Binding-site contacts:
Ligand atom C1 contacts residue TRP374 of chain 12.A at 3.6 Å (hydrophobic).
Ligand atom C12 contacts residue C151 of chain 12.D at 3.4 Å.
Ligand atom C11 contacts residue C151 of chain 12.D at 3.5 Å.
Ligand atom C6 contacts residue C151 of chain 12.D at 4.2 Å.
Ligand atom O1S contacts residue TRP374 of chain 12.A at 4.3 Å.
Ligand atom C7 contacts residue C151 of chain 12.D at 3.4 Å.
Ligand atom O2S contacts residue GLY222 of chain 12.A at 3.3 Å (h-bond).
Ligand atom C5 contacts residue C151 of chain 12.D at 4.0 Å.
Ligand atom O1S contacts residue GLY222 of chain 12.A at 2.3 Å (h-bond).
Ligand atom C10 contacts residue C151 of chain 12.D at 3.4 Å.
Ligand atom C2 contacts residue TRP374 of chain 12.A at 4.1 Å (hydrophobic).
Ligand atom C16 contacts residue ASP229 of chain 12.A at 4.3 Å.
Ligand atom C9 contacts residue C151 of chain 12.D at 3.4 Å.
Ligand atom S1 contacts residue TRP374 of chain 12.A at 4.0 Å.
Ligand atom O1S contacts residue PHE223 of chain 12.A at 4.5 Å.
Ligand atom S1 contacts residue LYS215 of chain 12.A at 4.1 Å.
Ligand atom O3S contacts residue PHE223 of chain 12.A at 3.9 Å.
Ligand atom O1S contacts residue LYS215 of chain 12.A at 2.7 Å (salt-bridge).
Ligand atom O3S contacts residue GLY222 of chain 12.A at 2.9 Å (h-bond).
Ligand atom C8 contacts residue C151 of chain 12.D at 3.7 Å.
Ligand atom O3S contacts residue ARG224 of chain 12.A at 2.9 Å (salt-bridge).
Ligand atom O2S contacts residue ARG224 of chain 12.A at 4.5 Å.
Ligand atom O3S contacts residue TRP374 of chain 12.A at 3.3 Å.
Ligand atom S1 contacts residue ARG224 of chain 12.A at 4.3 Å.
Ligand atom C13 contacts residue C151 of chain 12.D at 4.5 Å.
Ligand atom S1 contacts residue GLY222 of chain 12.A at 3.0 Å (h-bond).
Ligand atom C3 contacts residue TRP374 of chain 12.A at 4.3 Å (hydrophobic).

This protein binds this small molecule.
Small molecule (SMILES): CCCCCCCCCCCC[N+](C)(C)CCCS(=O)(=O)O

Sequence of chain 12.A:
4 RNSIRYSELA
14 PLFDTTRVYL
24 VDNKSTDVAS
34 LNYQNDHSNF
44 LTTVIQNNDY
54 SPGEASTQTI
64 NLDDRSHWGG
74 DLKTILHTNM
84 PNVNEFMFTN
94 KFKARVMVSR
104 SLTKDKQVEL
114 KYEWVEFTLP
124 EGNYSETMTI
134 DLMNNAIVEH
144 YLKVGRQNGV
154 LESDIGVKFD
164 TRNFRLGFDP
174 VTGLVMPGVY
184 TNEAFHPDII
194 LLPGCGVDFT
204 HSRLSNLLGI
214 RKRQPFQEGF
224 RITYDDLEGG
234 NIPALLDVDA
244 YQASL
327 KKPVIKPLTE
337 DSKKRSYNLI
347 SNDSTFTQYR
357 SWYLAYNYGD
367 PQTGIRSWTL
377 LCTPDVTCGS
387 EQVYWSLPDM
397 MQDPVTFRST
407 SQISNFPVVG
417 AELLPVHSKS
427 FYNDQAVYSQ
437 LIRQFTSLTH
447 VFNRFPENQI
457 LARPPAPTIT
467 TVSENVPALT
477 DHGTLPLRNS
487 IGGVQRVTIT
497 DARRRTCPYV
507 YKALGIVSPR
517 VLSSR